Binding-site contacts:
Ligand atom O7 contacts residue ASN343 of chain 1.A at 3.5 Å (h-bond).
Ligand atom C1 contacts residue ASN343 of chain 1.A at 1.4 Å.
Ligand atom C2 contacts residue ASN343 of chain 1.A at 2.4 Å.
Ligand atom C7 contacts residue ASN343 of chain 1.A at 3.4 Å.
Ligand atom N2 contacts residue GLY339 of chain 1.A at 4.0 Å.
Ligand atom C6 contacts residue SER371 of chain 1.A at 3.4 Å.
Ligand atom C4 contacts residue ASN343 of chain 1.A at 4.2 Å.
Ligand atom C3 contacts residue ASN343 of chain 1.A at 3.8 Å.
Ligand atom C8 contacts residue ASN343 of chain 1.A at 4.5 Å.
Ligand atom N2 contacts residue ASN343 of chain 1.A at 2.9 Å (h-bond).
Ligand atom O6 contacts residue SER371 of chain 1.A at 3.2 Å (h-bond).
Ligand atom C6 contacts residue ASN343 of chain 1.A at 4.3 Å.
Ligand atom C7 contacts residue GLY339 of chain 1.A at 4.3 Å.
Ligand atom C5 contacts residue ASN343 of chain 1.A at 3.7 Å.
Ligand atom O5 contacts residue ASN343 of chain 1.A at 2.4 Å (h-bond).
Ligand atom C1 contacts residue GLY339 of chain 1.A at 4.5 Å.
Ligand atom C8 contacts residue GLY339 of chain 1.A at 4.0 Å.

The small molecule below binds the protein below.
Small molecule (SMILES): CC(=O)N[C@@H]1[C@@H](O)[C@H](O)[C@@H](CO)O[C@H]1O

Sequence of chain 1.A:
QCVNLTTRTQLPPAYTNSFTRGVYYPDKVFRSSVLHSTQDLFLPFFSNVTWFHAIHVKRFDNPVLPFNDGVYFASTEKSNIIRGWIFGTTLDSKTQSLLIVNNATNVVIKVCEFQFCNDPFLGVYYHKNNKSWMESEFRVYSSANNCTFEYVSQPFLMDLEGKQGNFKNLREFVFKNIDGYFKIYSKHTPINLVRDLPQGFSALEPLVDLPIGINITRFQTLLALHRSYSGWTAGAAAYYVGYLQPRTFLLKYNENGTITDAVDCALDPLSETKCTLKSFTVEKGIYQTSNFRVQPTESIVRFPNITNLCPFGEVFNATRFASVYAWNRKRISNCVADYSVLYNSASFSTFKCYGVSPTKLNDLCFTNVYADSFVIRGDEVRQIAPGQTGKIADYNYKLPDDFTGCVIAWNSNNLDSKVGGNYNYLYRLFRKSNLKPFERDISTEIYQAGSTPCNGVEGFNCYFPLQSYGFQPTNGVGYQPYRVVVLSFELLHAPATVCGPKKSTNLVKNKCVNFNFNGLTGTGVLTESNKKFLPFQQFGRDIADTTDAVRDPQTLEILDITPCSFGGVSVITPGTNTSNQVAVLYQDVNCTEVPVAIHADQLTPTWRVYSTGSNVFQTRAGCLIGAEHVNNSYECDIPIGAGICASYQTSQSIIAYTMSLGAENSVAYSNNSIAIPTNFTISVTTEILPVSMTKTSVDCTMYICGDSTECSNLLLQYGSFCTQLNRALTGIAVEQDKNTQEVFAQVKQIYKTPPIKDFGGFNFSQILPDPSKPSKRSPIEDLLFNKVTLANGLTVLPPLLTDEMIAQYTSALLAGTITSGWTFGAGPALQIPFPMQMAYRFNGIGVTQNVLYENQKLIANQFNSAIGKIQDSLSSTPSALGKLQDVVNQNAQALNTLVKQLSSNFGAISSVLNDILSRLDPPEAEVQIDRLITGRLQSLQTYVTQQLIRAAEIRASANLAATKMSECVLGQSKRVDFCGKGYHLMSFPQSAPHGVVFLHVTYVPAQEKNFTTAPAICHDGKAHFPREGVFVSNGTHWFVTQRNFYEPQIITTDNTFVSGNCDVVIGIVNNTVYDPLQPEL